Binding-site contacts:
Ligand atom C10 contacts residue ALA116 of chain 2.A at 2.9 Å (hydrophobic).
Ligand atom N1 contacts residue VAL217 of chain 2.A at 3.8 Å.
Ligand atom N1 contacts residue GLU201 of chain 2.A at 2.8 Å (salt-bridge).
Ligand atom C6 contacts residue GLY118 of chain 2.A at 3.8 Å.
Ligand atom O6 contacts residue VAL245 of chain 2.A at 3.8 Å.
Ligand atom N7 contacts residue GLY118 of chain 2.A at 3.4 Å (h-bond).
Ligand atom C6' contacts residue MET219 of chain 2.A at 3.7 Å (hydrophobic).
Ligand atom O6 contacts residue GLU201 of chain 2.A at 3.7 Å.
Ligand atom C5' contacts residue PHE159 of chain 1.A at 3.6 Å (hydrophobic).
Ligand atom O3' contacts residue HIS86 of chain 2.A at 3.8 Å.
Ligand atom C2' contacts residue PO41 of chain 2.C at 3.0 Å.
Ligand atom C9 contacts residue ALA116 of chain 2.A at 3.6 Å (hydrophobic).
Ligand atom C3' contacts residue PO41 of chain 2.C at 3.8 Å.
Ligand atom O5' contacts residue HIS257 of chain 2.A at 3.3 Å (h-bond).
Ligand atom C2 contacts residue GLU201 of chain 2.A at 3.1 Å.
Ligand atom C8 contacts residue GLY118 of chain 2.A at 3.8 Å.
Ligand atom C8 contacts residue THR242 of chain 2.A at 3.6 Å.
Ligand atom N1 contacts residue PHE200 of chain 2.A at 3.6 Å.
Ligand atom C4' contacts residue PHE159 of chain 1.A at 3.5 Å (hydrophobic).
Ligand atom O3' contacts residue TYR88 of chain 2.A at 2.9 Å (h-bond).
Ligand atom O5' contacts residue VAL260 of chain 2.A at 3.6 Å.
Ligand atom C6 contacts residue GLU201 of chain 2.A at 3.7 Å.
Ligand atom C5' contacts residue PHE200 of chain 2.A at 3.8 Å (hydrophobic).
Ligand atom O6 contacts residue ASN243 of chain 2.A at 3.0 Å (h-bond).
Ligand atom C5 contacts residue PHE200 of chain 2.A at 3.7 Å (hydrophobic).
Ligand atom C5 contacts residue GLY118 of chain 2.A at 3.5 Å.
Ligand atom N7 contacts residue ASN243 of chain 2.A at 2.8 Å (h-bond).
Ligand atom O6 contacts residue GLY118 of chain 2.A at 3.7 Å.
Ligand atom C5 contacts residue ASN243 of chain 2.A at 3.7 Å.
Ligand atom C4 contacts residue VAL217 of chain 2.A at 3.5 Å (hydrophobic).
Ligand atom N7 contacts residue ALA117 of chain 2.A at 3.7 Å.
Ligand atom O3' contacts residue PO41 of chain 2.C at 3.1 Å (h-bond).
Ligand atom N3 contacts residue GLY218 of chain 2.A at 3.5 Å.
Ligand atom O6 contacts residue PHE200 of chain 2.A at 3.8 Å.
Ligand atom C6 contacts residue PHE200 of chain 2.A at 3.6 Å (hydrophobic).
Ligand atom N7 contacts residue THR242 of chain 2.A at 3.7 Å.
Ligand atom C8 contacts residue ASN243 of chain 2.A at 3.7 Å.
Ligand atom C8 contacts residue ALA117 of chain 2.A at 3.7 Å (hydrophobic).
Ligand atom N3 contacts residue VAL217 of chain 2.A at 3.4 Å (h-bond).
Ligand atom C2 contacts residue VAL217 of chain 2.A at 3.6 Å (hydrophobic).

Sequence of chain 1.A:
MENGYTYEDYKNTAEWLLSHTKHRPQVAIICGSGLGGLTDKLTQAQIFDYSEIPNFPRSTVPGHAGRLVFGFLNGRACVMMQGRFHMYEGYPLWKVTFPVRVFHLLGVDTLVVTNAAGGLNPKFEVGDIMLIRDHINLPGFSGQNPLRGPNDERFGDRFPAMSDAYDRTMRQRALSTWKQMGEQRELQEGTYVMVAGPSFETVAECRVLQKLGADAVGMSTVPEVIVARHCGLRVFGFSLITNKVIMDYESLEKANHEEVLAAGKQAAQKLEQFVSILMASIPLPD

The small molecule below binds the protein below.
Small molecule (SMILES): O=c1[nH]cnc2c(C[NH+]3C[C@H](CO)[C@@H](O)C3)c[nH]c12

Sequence of chain 2.A:
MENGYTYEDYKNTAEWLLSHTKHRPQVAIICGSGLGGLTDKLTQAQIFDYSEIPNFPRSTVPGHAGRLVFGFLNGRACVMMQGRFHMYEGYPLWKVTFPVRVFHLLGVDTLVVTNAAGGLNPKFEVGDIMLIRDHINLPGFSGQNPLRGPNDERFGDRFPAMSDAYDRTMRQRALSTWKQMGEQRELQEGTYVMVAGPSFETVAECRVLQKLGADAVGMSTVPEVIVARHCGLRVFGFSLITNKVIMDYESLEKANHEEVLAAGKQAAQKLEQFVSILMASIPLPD